The small molecule below binds the protein below.
Small molecule (SMILES): O=C(Oc1cncc(Cl)c1)c1cccc2c1CCN2

Binding-site contacts:
Ligand atom O12 contacts residue HIS164 of chain 2.A at 3.7 Å.
Ligand atom C04 contacts residue CYS145 of chain 2.A at 3.5 Å (hydrophobic).
Ligand atom C10 contacts residue MET165 of chain 2.A at 4.5 Å (hydrophobic).
Ligand atom C04 contacts residue HIS164 of chain 2.A at 3.3 Å.
Ligand atom C05 contacts residue MET165 of chain 2.A at 4.2 Å (hydrophobic).
Ligand atom C07 contacts residue HIS41 of chain 2.A at 3.8 Å.
Ligand atom C09 contacts residue HIS41 of chain 2.A at 3.7 Å.
Ligand atom C03 contacts residue CYS145 of chain 2.A at 3.0 Å (hydrophobic).
Ligand atom C10 contacts residue ASP187 of chain 2.A at 3.8 Å.
Ligand atom C08 contacts residue HIS41 of chain 2.A at 3.7 Å.
Ligand atom C02 contacts residue LEU27 of chain 2.A at 4.4 Å (hydrophobic).
Ligand atom C09 contacts residue MET165 of chain 2.A at 4.2 Å (hydrophobic).
Ligand atom O12 contacts residue PRO39 of chain 2.A at 3.2 Å.
Ligand atom O12 contacts residue LEU27 of chain 2.A at 3.9 Å.
Ligand atom C05 contacts residue HIS41 of chain 2.A at 3.5 Å.
Ligand atom C02 contacts residue PRO39 of chain 2.A at 4.4 Å (hydrophobic).
Ligand atom C10 contacts residue HIS41 of chain 2.A at 3.6 Å.
Ligand atom O12 contacts residue CYS145 of chain 2.A at 2.6 Å (h-bond).
Ligand atom C02 contacts residue HIS41 of chain 2.A at 3.7 Å.
Ligand atom C10 contacts residue HIS164 of chain 2.A at 4.1 Å.
Ligand atom C04 contacts residue HIS41 of chain 2.A at 3.7 Å.
Ligand atom C05 contacts residue HIS164 of chain 2.A at 4.0 Å.
Ligand atom O12 contacts residue HIS163 of chain 2.A at 4.2 Å.
Ligand atom C09 contacts residue HIS164 of chain 2.A at 4.4 Å.
Ligand atom C08 contacts residue CYS145 of chain 2.A at 3.4 Å (hydrophobic).
Ligand atom C09 contacts residue ASP187 of chain 2.A at 4.4 Å.
Ligand atom C03 contacts residue HIS41 of chain 2.A at 3.4 Å.
Ligand atom C02 contacts residue CYS145 of chain 2.A at 1.9 Å (hydrophobic).
Ligand atom C02 contacts residue HIS164 of chain 2.A at 3.0 Å.
Ligand atom N06 contacts residue HIS41 of chain 2.A at 3.9 Å.
Ligand atom C03 contacts residue HIS164 of chain 2.A at 2.9 Å.
Ligand atom C11 contacts residue HIS41 of chain 2.A at 3.2 Å.
Ligand atom C04 contacts residue MET165 of chain 2.A at 4.5 Å (hydrophobic).
Ligand atom C11 contacts residue HIS164 of chain 2.A at 3.4 Å.
Ligand atom C11 contacts residue CYS145 of chain 2.A at 4.2 Å (hydrophobic).
Ligand atom O12 contacts residue HIS41 of chain 2.A at 3.9 Å.
Ligand atom C08 contacts residue HIS164 of chain 2.A at 3.8 Å.

Sequence of chain 2.A:
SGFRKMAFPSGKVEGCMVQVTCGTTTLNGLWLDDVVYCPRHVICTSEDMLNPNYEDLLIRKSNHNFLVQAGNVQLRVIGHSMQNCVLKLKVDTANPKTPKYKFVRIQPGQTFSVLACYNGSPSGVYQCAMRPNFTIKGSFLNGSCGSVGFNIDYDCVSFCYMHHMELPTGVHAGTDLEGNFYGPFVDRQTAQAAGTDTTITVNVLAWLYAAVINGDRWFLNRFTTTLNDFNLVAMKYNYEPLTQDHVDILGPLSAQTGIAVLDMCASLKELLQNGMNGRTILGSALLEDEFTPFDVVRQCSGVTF